The protein below binds the small molecule below.
Small molecule (SMILES): Cc1noc(C)c1-c1cc(O)cc([C@H](O)c2cccnc2)c1

Sequence of chain 1.A:
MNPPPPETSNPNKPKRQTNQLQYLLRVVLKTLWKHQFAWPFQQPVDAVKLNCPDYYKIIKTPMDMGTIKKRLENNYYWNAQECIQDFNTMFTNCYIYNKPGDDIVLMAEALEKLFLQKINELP

Binding-site contacts:
Ligand atom N1 contacts residue E5Q1 of chain 1.B at 0.1 Å (h-bond).
Ligand atom C2 contacts residue E5Q1 of chain 1.B at 0.1 Å.
Ligand atom C6 contacts residue E5Q1 of chain 1.B at 0.1 Å.
Ligand atom C7 contacts residue E5Q1 of chain 1.B at 0.1 Å.
Ligand atom C9 contacts residue LEU72 of chain 1.A at 3.7 Å (hydrophobic).
Ligand atom C10 contacts residue LEU72 of chain 1.A at 3.5 Å (hydrophobic).
Ligand atom O2 contacts residue GLN65 of chain 1.A at 3.7 Å.
Ligand atom C14 contacts residue E5Q1 of chain 1.B at 0.2 Å.
Ligand atom C15 contacts residue MET129 of chain 1.A at 3.7 Å (hydrophobic).
Ligand atom C11 contacts residue E5Q1 of chain 1.B at 0.1 Å.
Ligand atom O2 contacts residue E5Q1 of chain 1.B at 0.1 Å (h-bond).
Ligand atom C11 contacts residue LEU72 of chain 1.A at 3.6 Å (hydrophobic).
Ligand atom O1 contacts residue TYR77 of chain 1.A at 3.5 Å.
Ligand atom N2 contacts residue E5Q1 of chain 1.B at 0.3 Å (h-bond).
Ligand atom C16 contacts residue TRP61 of chain 1.A at 3.7 Å (hydrophobic).
Ligand atom C5 contacts residue PRO62 of chain 1.A at 3.5 Å (hydrophobic).
Ligand atom C17 contacts residue E5Q1 of chain 1.B at 0.1 Å.
Ligand atom C15 contacts residue ASP125 of chain 1.A at 3.7 Å.
Ligand atom C15 contacts residue ILE126 of chain 1.A at 3.6 Å (hydrophobic).
Ligand atom C11 contacts residue PRO62 of chain 1.A at 3.5 Å (hydrophobic).
Ligand atom O1 contacts residue E5Q1 of chain 1.B at 0.2 Å (h-bond).
Ligand atom O3 contacts residue E5Q1 of chain 1.B at 1.3 Å.
Ligand atom C8 contacts residue E5Q1 of chain 1.B at 0.1 Å.
Ligand atom C10 contacts residue E5Q1 of chain 1.B at 0.1 Å.
Ligand atom O2 contacts residue PRO62 of chain 1.A at 3.4 Å (h-bond).
Ligand atom C3 contacts residue E5Q1 of chain 1.B at 0.1 Å.
Ligand atom C5 contacts residue E5Q1 of chain 1.B at 0.1 Å.
Ligand atom C9 contacts residue E5Q1 of chain 1.B at 0.1 Å.
Ligand atom C3 contacts residue VAL67 of chain 1.A at 3.7 Å (hydrophobic).
Ligand atom C13 contacts residue E5Q1 of chain 1.B at 0.1 Å.
Ligand atom C15 contacts residue E5Q1 of chain 1.B at 0.3 Å.
Ligand atom C12 contacts residue E5Q1 of chain 1.B at 0.1 Å.
Ligand atom N2 contacts residue ILE126 of chain 1.A at 3.6 Å.
Ligand atom C1 contacts residue E5Q1 of chain 1.B at 0.2 Å.
Ligand atom C4 contacts residue E5Q1 of chain 1.B at 0.3 Å.
Ligand atom C16 contacts residue E5Q1 of chain 1.B at 0.1 Å.
Ligand atom C17 contacts residue TRP61 of chain 1.A at 3.3 Å (hydrophobic).
Ligand atom C5 contacts residue PHE63 of chain 1.A at 3.5 Å (hydrophobic).
Ligand atom O1 contacts residue ASN120 of chain 1.A at 3.3 Å (h-bond).
Ligand atom C16 contacts residue MET129 of chain 1.A at 3.4 Å (hydrophobic).